Binding-site contacts:
Ligand atom CAB contacts residue SER193 of chain 1.C at 3.5 Å.
Ligand atom CAX contacts residue SER193 of chain 1.C at 3.4 Å.
Ligand atom CAN contacts residue SER193 of chain 1.C at 3.3 Å.
Ligand atom CAH contacts residue LEU228 of chain 1.C at 3.7 Å (hydrophobic).
Ligand atom NAT contacts residue ASP82 of chain 1.C at 3.5 Å (salt-bridge).
Ligand atom OAC contacts residue SER193 of chain 1.C at 3.3 Å (h-bond).
Ligand atom OAU contacts residue TYR194 of chain 1.C at 3.4 Å.
Ligand atom CBD contacts residue LEU294 of chain 1.C at 3.8 Å (hydrophobic).
Ligand atom OAE contacts residue ASN301 of chain 1.C at 3.4 Å (h-bond).
Ligand atom CAO contacts residue PHE334 of chain 1.C at 3.7 Å (hydrophobic).
Ligand atom CAM contacts residue PHE135 of chain 1.C at 3.6 Å (hydrophobic).
Ligand atom OAF contacts residue LYS338 of chain 1.C at 3.8 Å.
Ligand atom OAG contacts residue GLN346 of chain 1.C at 3.3 Å (h-bond).
Ligand atom OAE contacts residue ASP82 of chain 1.C at 3.9 Å.
Ligand atom CAW contacts residue SER193 of chain 1.C at 3.4 Å.
Ligand atom CBG contacts residue PHE135 of chain 1.C at 3.8 Å (hydrophobic).
Ligand atom CAW contacts residue TYR194 of chain 1.C at 3.6 Å (hydrophobic).
Ligand atom OAF contacts residue GLN346 of chain 1.C at 3.2 Å (h-bond).
Ligand atom CBI contacts residue ASP82 of chain 1.C at 3.9 Å.
Ligand atom CAS contacts residue GLN346 of chain 1.C at 3.3 Å.
Ligand atom CAL contacts residue LEU228 of chain 1.C at 3.9 Å (hydrophobic).
Ligand atom OAG contacts residue LEU83 of chain 1.C at 3.7 Å.
Ligand atom CAY contacts residue GLN346 of chain 1.C at 3.6 Å.
Ligand atom CAA contacts residue TYR194 of chain 1.C at 3.9 Å (hydrophobic).
Ligand atom OAV contacts residue ASP82 of chain 1.C at 3.0 Å.
Ligand atom OAC contacts residue CYS219 of chain 1.C at 3.9 Å.
Ligand atom OAC contacts residue TYR194 of chain 1.C at 3.7 Å.
Ligand atom CBJ contacts residue ASP82 of chain 1.C at 3.8 Å.
Ligand atom CAH contacts residue VAL134 of chain 1.C at 3.8 Å (hydrophobic).
Ligand atom CAB contacts residue LEU228 of chain 1.C at 3.7 Å (hydrophobic).
Ligand atom CAA contacts residue LEU228 of chain 1.C at 3.6 Å (hydrophobic).
Ligand atom OAF contacts residue VAL134 of chain 1.C at 3.6 Å.
Ligand atom CAP contacts residue GLY298 of chain 1.C at 3.9 Å.
Ligand atom CAI contacts residue PHE135 of chain 1.C at 3.7 Å (hydrophobic).
Ligand atom CAM contacts residue PHE232 of chain 1.C at 3.7 Å (hydrophobic).
Ligand atom OAD contacts residue LYS338 of chain 1.C at 3.8 Å.
Ligand atom CAJ contacts residue LEU228 of chain 1.C at 3.6 Å (hydrophobic).
Ligand atom CAA contacts residue LEU83 of chain 1.C at 3.9 Å (hydrophobic).
Ligand atom CAB contacts residue SER420 of chain 1.C at 3.8 Å.
Ligand atom OAV contacts residue LEU83 of chain 1.C at 3.4 Å (h-bond).

Sequence of chain 1.C:
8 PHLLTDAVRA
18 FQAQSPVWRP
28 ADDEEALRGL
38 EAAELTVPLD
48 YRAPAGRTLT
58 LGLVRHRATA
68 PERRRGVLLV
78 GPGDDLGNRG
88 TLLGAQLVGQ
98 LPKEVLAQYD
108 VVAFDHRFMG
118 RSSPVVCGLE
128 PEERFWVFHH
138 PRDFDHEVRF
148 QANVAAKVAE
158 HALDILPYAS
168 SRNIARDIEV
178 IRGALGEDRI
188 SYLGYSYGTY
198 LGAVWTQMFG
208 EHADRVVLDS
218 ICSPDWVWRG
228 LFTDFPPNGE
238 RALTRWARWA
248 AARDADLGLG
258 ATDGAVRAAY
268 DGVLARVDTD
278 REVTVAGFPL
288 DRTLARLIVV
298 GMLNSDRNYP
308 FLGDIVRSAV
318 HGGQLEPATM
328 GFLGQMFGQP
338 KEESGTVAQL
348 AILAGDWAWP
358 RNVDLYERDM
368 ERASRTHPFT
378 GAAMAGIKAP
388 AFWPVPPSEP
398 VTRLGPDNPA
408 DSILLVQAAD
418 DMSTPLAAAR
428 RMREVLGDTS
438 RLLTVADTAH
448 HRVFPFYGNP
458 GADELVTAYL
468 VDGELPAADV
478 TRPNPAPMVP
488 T

The small molecule below binds the protein below.
Small molecule (SMILES): COC(=O)/C=C(\C)[C@@]12O[C@]13c1cc(O)c4c(c1N[C@H]2C#C/C=C\C#C[C@H]3O)C(=O)c1ccccc1C4=O